Binding-site contacts:
Ligand atom C contacts residue VAL23 of chain 1.E at 4.0 Å (hydrophobic).
Ligand atom CB contacts residue VAL38 of chain 1.F at 4.2 Å (hydrophobic).
Ligand atom CG2 contacts residue CYS43 of chain 1.E at 3.7 Å (hydrophobic).
Ligand atom CG2 contacts residue MET24 of chain 1.E at 4.0 Å (hydrophobic).
Ligand atom OXT contacts residue HIS20 of chain 1.E at 3.6 Å (h-bond).
Ligand atom C contacts residue PRO21 of chain 1.E at 4.1 Å (hydrophobic).
Ligand atom O contacts residue VAL23 of chain 1.E at 3.1 Å (h-bond).
Ligand atom CG2 contacts residue ILE41 of chain 1.F at 3.9 Å (hydrophobic).
Ligand atom O contacts residue GLY22 of chain 1.E at 3.4 Å (h-bond).
Ligand atom CA contacts residue ASN37 of chain 1.F at 3.8 Å.
Ligand atom N contacts residue HIS20 of chain 1.E at 3.5 Å (h-bond).
Ligand atom C contacts residue MET24 of chain 1.E at 3.9 Å (hydrophobic).
Ligand atom C contacts residue GLY22 of chain 1.E at 3.9 Å.
Ligand atom CA contacts residue VAL38 of chain 1.F at 4.0 Å (hydrophobic).
Ligand atom O contacts residue MET24 of chain 1.E at 2.9 Å (h-bond).
Ligand atom CG1 contacts residue CYS43 of chain 1.E at 3.7 Å (hydrophobic).
Ligand atom N contacts residue VAL38 of chain 1.F at 3.0 Å (h-bond).
Ligand atom CA contacts residue ASN19 of chain 1.E at 4.1 Å.
Ligand atom OXT contacts residue GLY22 of chain 1.E at 4.0 Å.
Ligand atom C contacts residue HIS20 of chain 1.E at 3.2 Å.
Ligand atom OXT contacts residue ASN37 of chain 1.F at 3.4 Å (h-bond).
Ligand atom O contacts residue PRO21 of chain 1.E at 4.1 Å.
Ligand atom CA contacts residue MET24 of chain 1.E at 4.3 Å (hydrophobic).
Ligand atom CG1 contacts residue SER52 of chain 1.E at 3.9 Å.
Ligand atom CG1 contacts residue ARG18 of chain 1.E at 4.2 Å.
Ligand atom OXT contacts residue PRO21 of chain 1.E at 3.8 Å.
Ligand atom OXT contacts residue VAL38 of chain 1.F at 3.1 Å (h-bond).
Ligand atom CB contacts residue MET24 of chain 1.E at 3.9 Å (hydrophobic).
Ligand atom CG1 contacts residue VAL17 of chain 1.E at 3.7 Å (hydrophobic).
Ligand atom CB contacts residue CYS43 of chain 1.E at 4.3 Å (hydrophobic).
Ligand atom N contacts residue ASN19 of chain 1.E at 2.8 Å (h-bond).
Ligand atom CG2 contacts residue VAL38 of chain 1.F at 3.5 Å (hydrophobic).
Ligand atom OXT contacts residue PHE36 of chain 1.F at 4.4 Å.
Ligand atom C contacts residue ASN37 of chain 1.F at 4.0 Å.
Ligand atom CG1 contacts residue ASN19 of chain 1.E at 4.2 Å.
Ligand atom CA contacts residue HIS20 of chain 1.E at 3.1 Å.
Ligand atom CA contacts residue VAL23 of chain 1.E at 4.2 Å (hydrophobic).
Ligand atom O contacts residue HIS20 of chain 1.E at 3.5 Å (h-bond).
Ligand atom N contacts residue ASN37 of chain 1.F at 2.8 Å (h-bond).
Ligand atom C contacts residue VAL38 of chain 1.F at 4.3 Å (hydrophobic).

Sequence of chain 1.E:
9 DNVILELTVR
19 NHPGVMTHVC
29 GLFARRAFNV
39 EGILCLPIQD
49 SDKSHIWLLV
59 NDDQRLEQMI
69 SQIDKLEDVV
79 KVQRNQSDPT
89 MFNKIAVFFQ

This small molecule binds to this protein.
Small molecule (SMILES): CC(C)[C@H](N)C(=O)O

Sequence of chain 1.F:
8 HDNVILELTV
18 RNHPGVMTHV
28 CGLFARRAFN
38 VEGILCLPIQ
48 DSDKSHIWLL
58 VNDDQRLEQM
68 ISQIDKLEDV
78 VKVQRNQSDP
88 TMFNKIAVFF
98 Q